Sequence of chain 2.A:
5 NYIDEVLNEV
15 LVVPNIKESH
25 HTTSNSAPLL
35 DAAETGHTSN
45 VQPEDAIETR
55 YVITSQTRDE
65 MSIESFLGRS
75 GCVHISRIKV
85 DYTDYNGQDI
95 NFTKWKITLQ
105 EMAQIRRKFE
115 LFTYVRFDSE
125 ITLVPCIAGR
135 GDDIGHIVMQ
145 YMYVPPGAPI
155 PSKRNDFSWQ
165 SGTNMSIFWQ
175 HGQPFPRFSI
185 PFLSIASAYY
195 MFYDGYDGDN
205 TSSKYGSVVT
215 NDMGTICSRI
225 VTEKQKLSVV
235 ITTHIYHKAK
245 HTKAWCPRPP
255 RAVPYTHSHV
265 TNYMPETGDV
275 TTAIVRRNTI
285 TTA

The protein below binds the small molecule below.
Small molecule (SMILES): COc1ccc(N2CCN(c3cccc(C)c3)CC2)nn1

Binding-site contacts:
Ligand atom C17 contacts residue TYR147 of chain 2.A at 4.0 Å (hydrophobic).
Ligand atom C13 contacts residue THR102 of chain 2.A at 4.3 Å.
Ligand atom C1 contacts residue TYR193 of chain 2.A at 3.8 Å (hydrophobic).
Ligand atom C7 contacts residue THR102 of chain 2.A at 4.2 Å.
Ligand atom C18 contacts residue ILE125 of chain 2.A at 4.2 Å (hydrophobic).
Ligand atom C10 contacts residue HIS241 of chain 2.A at 3.6 Å.
Ligand atom C14 contacts residue MET217 of chain 2.A at 3.9 Å (hydrophobic).
Ligand atom C3 contacts residue TYR193 of chain 2.A at 3.8 Å (hydrophobic).
Ligand atom C20 contacts residue ILE125 of chain 2.A at 3.4 Å (hydrophobic).
Ligand atom C8 contacts residue LEU103 of chain 2.A at 3.1 Å (hydrophobic).
Ligand atom C18 contacts residue ILE220 of chain 2.A at 4.3 Å (hydrophobic).
Ligand atom C6 contacts residue THR102 of chain 2.A at 4.3 Å.
Ligand atom O2 contacts residue TYR193 of chain 2.A at 3.4 Å.
Ligand atom N5 contacts residue MET217 of chain 2.A at 3.3 Å (h-bond).
Ligand atom C17 contacts residue ILE220 of chain 2.A at 3.9 Å (hydrophobic).
Ligand atom C19 contacts residue ILE125 of chain 2.A at 3.2 Å (hydrophobic).
Ligand atom C11 contacts residue HIS241 of chain 2.A at 3.7 Å.
Ligand atom C17 contacts residue ILE101 of chain 2.A at 3.8 Å (hydrophobic).
Ligand atom C1 contacts residue TYR194 of chain 2.A at 4.2 Å (hydrophobic).
Ligand atom C16 contacts residue TYR147 of chain 2.A at 4.3 Å (hydrophobic).
Ligand atom C10 contacts residue SER123 of chain 2.A at 4.2 Å.
Ligand atom C15 contacts residue ILE101 of chain 2.A at 4.1 Å (hydrophobic).
Ligand atom C1 contacts residue ASN215 of chain 2.A at 3.6 Å.
Ligand atom C7 contacts residue LEU103 of chain 2.A at 3.2 Å (hydrophobic).
Ligand atom C3 contacts residue LEU103 of chain 2.A at 4.2 Å (hydrophobic).
Ligand atom C21 contacts residue ILE101 of chain 2.A at 4.0 Å (hydrophobic).
Ligand atom C1 contacts residue MET195 of chain 2.A at 4.3 Å (hydrophobic).
Ligand atom N4 contacts residue TYR193 of chain 2.A at 3.5 Å.
Ligand atom N5 contacts residue TYR193 of chain 2.A at 4.0 Å.
Ligand atom C13 contacts residue ILE101 of chain 2.A at 3.4 Å (hydrophobic).
Ligand atom C14 contacts residue LEU187 of chain 2.A at 4.3 Å (hydrophobic).
Ligand atom C16 contacts residue ILE101 of chain 2.A at 3.5 Å (hydrophobic).
Ligand atom N4 contacts residue MET217 of chain 2.A at 3.3 Å.
Ligand atom O2 contacts residue MET195 of chain 2.A at 4.4 Å.
Ligand atom C8 contacts residue PHE121 of chain 2.A at 4.3 Å (hydrophobic).
Ligand atom C14 contacts residue ILE101 of chain 2.A at 4.1 Å (hydrophobic).
Ligand atom C3 contacts residue PHE121 of chain 2.A at 4.4 Å (hydrophobic).
Ligand atom C18 contacts residue PHE182 of chain 2.A at 4.0 Å (hydrophobic).
Ligand atom C21 contacts residue TYR147 of chain 2.A at 2.7 Å (hydrophobic).
Ligand atom C21 contacts residue ILE220 of chain 2.A at 3.5 Å (hydrophobic).